Sequence of chain 1.A:
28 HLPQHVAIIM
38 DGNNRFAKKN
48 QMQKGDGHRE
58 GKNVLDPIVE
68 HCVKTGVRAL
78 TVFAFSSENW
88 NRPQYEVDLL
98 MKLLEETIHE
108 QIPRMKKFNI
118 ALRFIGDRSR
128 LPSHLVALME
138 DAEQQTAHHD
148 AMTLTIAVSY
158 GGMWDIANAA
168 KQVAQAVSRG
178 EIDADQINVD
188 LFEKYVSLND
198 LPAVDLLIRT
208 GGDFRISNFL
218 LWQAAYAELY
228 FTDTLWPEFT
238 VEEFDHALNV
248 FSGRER

Binding-site contacts:
Ligand atom C03 contacts residue ILE213 of chain 1.B at 4.4 Å (hydrophobic).
Ligand atom N09 contacts residue ASN215 of chain 1.B at 3.9 Å.
Ligand atom C05 contacts residue LEU204 of chain 1.B at 4.0 Å (hydrophobic).
Ligand atom C01 contacts residue ILE213 of chain 1.A at 4.2 Å (hydrophobic).
Ligand atom C08 contacts residue LEU204 of chain 1.B at 4.1 Å (hydrophobic).
Ligand atom C02 contacts residue ALA221 of chain 1.B at 4.3 Å (hydrophobic).
Ligand atom N07 contacts residue ILE213 of chain 1.B at 3.8 Å.
Ligand atom N09 contacts residue ILE213 of chain 1.B at 3.8 Å.
Ligand atom N07 contacts residue LEU218 of chain 1.B at 4.2 Å.
Ligand atom C02 contacts residue PHE216 of chain 1.B at 4.0 Å (hydrophobic).
Ligand atom C08 contacts residue PHE216 of chain 1.B at 3.2 Å (hydrophobic).
Ligand atom N07 contacts residue LEU217 of chain 1.B at 4.3 Å.
Ligand atom C03 contacts residue LEU204 of chain 1.B at 3.7 Å (hydrophobic).
Ligand atom N09 contacts residue ILE36 of chain 1.B at 3.3 Å.
Ligand atom C04 contacts residue LEU226 of chain 1.B at 4.3 Å (hydrophobic).
Ligand atom C06 contacts residue LEU204 of chain 1.B at 3.5 Å (hydrophobic).
Ligand atom C03 contacts residue LEU226 of chain 1.B at 3.8 Å (hydrophobic).
Ligand atom N09 contacts residue PHE216 of chain 1.B at 3.3 Å.
Ligand atom C03 contacts residue ILE213 of chain 1.A at 3.9 Å (hydrophobic).
Ligand atom C06 contacts residue ILE213 of chain 1.B at 3.5 Å (hydrophobic).
Ligand atom C02 contacts residue LEU204 of chain 1.B at 3.9 Å (hydrophobic).
Ligand atom C04 contacts residue ILE213 of chain 1.B at 4.0 Å (hydrophobic).
Ligand atom C04 contacts residue LEU204 of chain 1.B at 3.5 Å (hydrophobic).
Ligand atom C01 contacts residue ALA222 of chain 1.B at 4.4 Å (hydrophobic).
Ligand atom C05 contacts residue PHE228 of chain 1.B at 4.2 Å (hydrophobic).
Ligand atom C06 contacts residue PHE216 of chain 1.B at 3.4 Å (hydrophobic).
Ligand atom N09 contacts residue SER214 of chain 1.B at 3.0 Å (h-bond).
Ligand atom C05 contacts residue ILE213 of chain 1.B at 4.1 Å (hydrophobic).
Ligand atom C02 contacts residue ILE213 of chain 1.A at 4.3 Å (hydrophobic).
Ligand atom C01 contacts residue LEU218 of chain 1.B at 4.0 Å (hydrophobic).
Ligand atom C08 contacts residue ILE36 of chain 1.B at 3.7 Å (hydrophobic).
Ligand atom C01 contacts residue LEU217 of chain 1.B at 3.8 Å (hydrophobic).
Ligand atom N07 contacts residue LEU204 of chain 1.B at 3.8 Å.
Ligand atom C08 contacts residue ILE213 of chain 1.B at 3.5 Å (hydrophobic).
Ligand atom C05 contacts residue LEU226 of chain 1.A at 4.3 Å (hydrophobic).
Ligand atom C08 contacts residue SER214 of chain 1.B at 3.6 Å.
Ligand atom C01 contacts residue ALA221 of chain 1.B at 3.5 Å (hydrophobic).
Ligand atom N07 contacts residue PHE216 of chain 1.B at 2.9 Å (h-bond).
Ligand atom C05 contacts residue LEU226 of chain 1.B at 4.3 Å (hydrophobic).
Ligand atom C05 contacts residue ARG212 of chain 1.B at 3.8 Å.

Sequence of chain 1.B:
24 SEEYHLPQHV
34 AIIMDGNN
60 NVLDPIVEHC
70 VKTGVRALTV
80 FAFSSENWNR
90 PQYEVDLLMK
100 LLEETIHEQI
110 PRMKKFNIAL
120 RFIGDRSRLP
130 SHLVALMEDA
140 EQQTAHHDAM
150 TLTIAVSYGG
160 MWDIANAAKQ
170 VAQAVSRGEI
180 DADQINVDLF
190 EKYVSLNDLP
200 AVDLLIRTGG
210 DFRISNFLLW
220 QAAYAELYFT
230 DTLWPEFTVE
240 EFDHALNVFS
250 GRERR

A protein and the small-molecule ligand that binds it are described below.
Small molecule (SMILES): Cc1cc(C)c(C#N)[nH]1